A protein and the small-molecule ligand that binds it are described below.
Small molecule (SMILES): CC(=O)N[C@H]1[C@H]([C@H](O)[C@H](O)CO)O[C@@](O)(C(=O)O)C[C@@H]1O

Binding-site contacts:
Ligand atom O10 contacts residue TRP155 of chain 1.B at 3.4 Å.
Ligand atom O9 contacts residue ARG230 of chain 1.B at 3.4 Å (salt-bridge).
Ligand atom C6 contacts residue GLN229 of chain 1.B at 3.2 Å.
Ligand atom C9 contacts residue SER231 of chain 1.B at 2.8 Å.
Ligand atom C10 contacts residue TRP155 of chain 1.B at 4.2 Å (hydrophobic).
Ligand atom O1A contacts residue ASN138 of chain 1.B at 3.2 Å (h-bond).
Ligand atom C3 contacts residue ASN138 of chain 1.B at 3.3 Å.
Ligand atom C9 contacts residue LEU189 of chain 1.B at 3.7 Å (hydrophobic).
Ligand atom O7 contacts residue TYR96 of chain 1.B at 4.2 Å.
Ligand atom O7 contacts residue TRP155 of chain 1.B at 4.2 Å.
Ligand atom O10 contacts residue VAL136 of chain 1.B at 2.8 Å (h-bond).
Ligand atom O4 contacts residue ASN138 of chain 1.B at 3.9 Å.
Ligand atom N5 contacts residue THR137 of chain 1.B at 4.0 Å.
Ligand atom C7 contacts residue GLN229 of chain 1.B at 3.3 Å.
Ligand atom C4 contacts residue ASN138 of chain 1.B at 3.1 Å.
Ligand atom O10 contacts residue THR137 of chain 1.B at 4.2 Å.
Ligand atom O1A contacts residue GLY228 of chain 1.B at 3.2 Å (h-bond).
Ligand atom C7 contacts residue TYR96 of chain 1.B at 4.0 Å (hydrophobic).
Ligand atom C8 contacts residue LEU189 of chain 1.B at 4.3 Å (hydrophobic).
Ligand atom C11 contacts residue VAL136 of chain 1.B at 4.4 Å (hydrophobic).
Ligand atom C1 contacts residue ASN138 of chain 1.B at 3.8 Å.
Ligand atom N5 contacts residue VAL136 of chain 1.B at 3.9 Å.
Ligand atom C2 contacts residue ASN138 of chain 1.B at 4.0 Å.
Ligand atom O8 contacts residue GLN229 of chain 1.B at 4.0 Å.
Ligand atom C1 contacts residue GLN229 of chain 1.B at 4.0 Å.
Ligand atom C9 contacts residue GLN229 of chain 1.B at 3.8 Å.
Ligand atom O9 contacts residue LEU189 of chain 1.B at 3.6 Å.
Ligand atom O6 contacts residue GLN229 of chain 1.B at 3.8 Å.
Ligand atom N5 contacts residue TRP155 of chain 1.B at 4.4 Å.
Ligand atom O9 contacts residue SER231 of chain 1.B at 3.1 Å (h-bond).
Ligand atom O9 contacts residue GLN229 of chain 1.B at 3.7 Å.
Ligand atom O1B contacts residue GLY228 of chain 1.B at 3.9 Å.
Ligand atom C1 contacts residue GLY228 of chain 1.B at 3.8 Å.
Ligand atom C8 contacts residue SER231 of chain 1.B at 4.2 Å.
Ligand atom C10 contacts residue VAL136 of chain 1.B at 3.4 Å (hydrophobic).
Ligand atom O1A contacts residue GLN229 of chain 1.B at 2.8 Å (h-bond).
Ligand atom C5 contacts residue ASN138 of chain 1.B at 4.3 Å.
Ligand atom C8 contacts residue GLN229 of chain 1.B at 3.8 Å.
Ligand atom C9 contacts residue TYR96 of chain 1.B at 3.7 Å (hydrophobic).
Ligand atom O9 contacts residue TYR96 of chain 1.B at 4.3 Å.

Sequence of chain 1.B:
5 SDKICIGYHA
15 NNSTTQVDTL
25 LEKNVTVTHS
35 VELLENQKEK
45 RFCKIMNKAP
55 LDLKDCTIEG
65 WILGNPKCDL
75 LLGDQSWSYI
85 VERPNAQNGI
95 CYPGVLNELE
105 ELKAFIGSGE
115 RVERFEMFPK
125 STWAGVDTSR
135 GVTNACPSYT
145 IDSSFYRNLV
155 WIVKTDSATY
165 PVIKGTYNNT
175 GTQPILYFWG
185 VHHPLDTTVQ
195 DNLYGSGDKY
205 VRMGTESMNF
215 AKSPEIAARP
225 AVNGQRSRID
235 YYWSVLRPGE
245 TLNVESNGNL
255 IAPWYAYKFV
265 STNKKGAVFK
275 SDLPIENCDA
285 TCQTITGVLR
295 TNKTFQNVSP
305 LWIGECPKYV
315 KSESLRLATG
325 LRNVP